Binding-site contacts:
Ligand atom C38 contacts residue ASN272 of chain 1.A at 3.6 Å.
Ligand atom C38 contacts residue ASN41 of chain 1.A at 3.8 Å.
Ligand atom C11 contacts residue GLU170 of chain 1.A at 3.8 Å.
Ligand atom N16 contacts residue LEU161 of chain 1.A at 3.5 Å.
Ligand atom C29 contacts residue THR148 of chain 1.A at 3.7 Å.
Ligand atom C13 contacts residue GLY171 of chain 1.A at 3.7 Å.
Ligand atom C24 contacts residue THR148 of chain 1.A at 3.6 Å.
Ligand atom C32 contacts residue THR172 of chain 1.A at 3.7 Å.
Ligand atom C37 contacts residue ASN272 of chain 1.A at 3.5 Å.
Ligand atom N28 contacts residue THR148 of chain 1.A at 3.4 Å.
Ligand atom C14 contacts residue GLY171 of chain 1.A at 3.7 Å.
Ligand atom C41 contacts residue GLU170 of chain 1.A at 3.6 Å.
Ligand atom C30 contacts residue PHE144 of chain 1.A at 3.6 Å (hydrophobic).
Ligand atom C40 contacts residue ASP106 of chain 1.A at 1.4 Å.
Ligand atom O34 contacts residue THR172 of chain 1.A at 3.5 Å.
Ligand atom N28 contacts residue THR172 of chain 1.A at 3.7 Å.
Ligand atom C32 contacts residue MET175 of chain 1.A at 3.7 Å (hydrophobic).
Ligand atom C35 contacts residue THR172 of chain 1.A at 3.8 Å.
Ligand atom C23 contacts residue MET175 of chain 1.A at 3.6 Å (hydrophobic).
Ligand atom N16 contacts residue GLN165 of chain 1.A at 2.9 Å (h-bond).
Ligand atom C38 contacts residue ASP106 of chain 1.A at 3.1 Å.
Ligand atom O31 contacts residue ALA145 of chain 1.A at 3.7 Å.
Ligand atom C12 contacts residue GLU170 of chain 1.A at 3.4 Å.
Ligand atom C23 contacts residue THR148 of chain 1.A at 3.4 Å.
Ligand atom C39 contacts residue ASP106 of chain 1.A at 2.4 Å.
Ligand atom O27 contacts residue THR148 of chain 1.A at 3.3 Å.
Ligand atom C24 contacts residue MET175 of chain 1.A at 3.7 Å (hydrophobic).
Ligand atom C04 contacts residue VAL167 of chain 1.A at 3.6 Å (hydrophobic).
Ligand atom C26 contacts residue THR148 of chain 1.A at 3.4 Å.
Ligand atom N15 contacts residue GLU170 of chain 1.A at 3.3 Å (salt-bridge).
Ligand atom O34 contacts residue PHE149 of chain 1.A at 3.4 Å.
Ligand atom C29 contacts residue ALA145 of chain 1.A at 3.8 Å (hydrophobic).
Ligand atom O31 contacts residue THR172 of chain 1.A at 3.5 Å.
Ligand atom C26 contacts residue THR172 of chain 1.A at 3.5 Å.
Ligand atom C35 contacts residue GLY176 of chain 1.A at 3.8 Å.
Ligand atom C30 contacts residue ALA145 of chain 1.A at 3.4 Å (hydrophobic).
Ligand atom O27 contacts residue THR172 of chain 1.A at 2.5 Å (h-bond).
Ligand atom O31 contacts residue PHE149 of chain 1.A at 3.7 Å.
Ligand atom O27 contacts residue VAL167 of chain 1.A at 3.8 Å.
Ligand atom C03 contacts residue VAL167 of chain 1.A at 3.8 Å (hydrophobic).

The small molecule below binds the protein below.
Small molecule (SMILES): C/[NH+]=C1\C=CC2=C(c3cc(C(=O)NCCOCCOCCCCCCCl)ccc3C(=O)O)c3ccc(N)cc3[Si](C)(C)C2=C1

Sequence of chain 1.A:
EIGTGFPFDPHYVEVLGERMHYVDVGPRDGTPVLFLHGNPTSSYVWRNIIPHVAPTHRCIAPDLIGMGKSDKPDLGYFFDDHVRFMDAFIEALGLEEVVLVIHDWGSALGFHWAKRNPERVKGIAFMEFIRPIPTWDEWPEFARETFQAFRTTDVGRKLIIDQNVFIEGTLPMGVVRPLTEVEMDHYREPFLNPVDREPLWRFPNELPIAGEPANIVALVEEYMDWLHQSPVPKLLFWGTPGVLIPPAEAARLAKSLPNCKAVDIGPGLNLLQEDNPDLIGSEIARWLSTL